Binding-site contacts:
Ligand atom O5 contacts residue TYR12 of chain 1.B at 4.3 Å.
Ligand atom O4 contacts residue TYR12 of chain 1.B at 3.8 Å.
Ligand atom N2 contacts residue ASN45 of chain 1.B at 2.9 Å (h-bond).
Ligand atom C3 contacts residue ASN45 of chain 1.B at 3.8 Å.
Ligand atom C6 contacts residue TYR12 of chain 1.B at 3.8 Å (hydrophobic).
Ligand atom O6 contacts residue TYR12 of chain 1.B at 3.8 Å.
Ligand atom C7 contacts residue ASN45 of chain 1.B at 3.4 Å.
Ligand atom C8 contacts residue ASN14 of chain 1.B at 3.4 Å.
Ligand atom O5 contacts residue ASN45 of chain 1.B at 2.4 Å (h-bond).
Ligand atom C1 contacts residue ASN45 of chain 1.B at 1.4 Å.
Ligand atom C8 contacts residue ASN45 of chain 1.B at 3.9 Å.
Ligand atom C4 contacts residue TYR12 of chain 1.B at 4.1 Å (hydrophobic).
Ligand atom C1 contacts residue TYR12 of chain 1.B at 4.3 Å (hydrophobic).
Ligand atom C5 contacts residue TYR12 of chain 1.B at 3.6 Å (hydrophobic).
Ligand atom C2 contacts residue ASN45 of chain 1.B at 2.5 Å.
Ligand atom O7 contacts residue ASN45 of chain 1.B at 3.5 Å (h-bond).
Ligand atom C5 contacts residue ASN45 of chain 1.B at 3.7 Å.
Ligand atom C4 contacts residue ASN45 of chain 1.B at 4.2 Å.
Ligand atom C3 contacts residue TYR12 of chain 1.B at 4.0 Å (hydrophobic).

This small molecule binds to this protein.
Small molecule (SMILES): CC(=O)N[C@@H]1[C@@H](O)[C@H](O)[C@@H](CO)O[C@H]1O

Sequence of chain 1.B:
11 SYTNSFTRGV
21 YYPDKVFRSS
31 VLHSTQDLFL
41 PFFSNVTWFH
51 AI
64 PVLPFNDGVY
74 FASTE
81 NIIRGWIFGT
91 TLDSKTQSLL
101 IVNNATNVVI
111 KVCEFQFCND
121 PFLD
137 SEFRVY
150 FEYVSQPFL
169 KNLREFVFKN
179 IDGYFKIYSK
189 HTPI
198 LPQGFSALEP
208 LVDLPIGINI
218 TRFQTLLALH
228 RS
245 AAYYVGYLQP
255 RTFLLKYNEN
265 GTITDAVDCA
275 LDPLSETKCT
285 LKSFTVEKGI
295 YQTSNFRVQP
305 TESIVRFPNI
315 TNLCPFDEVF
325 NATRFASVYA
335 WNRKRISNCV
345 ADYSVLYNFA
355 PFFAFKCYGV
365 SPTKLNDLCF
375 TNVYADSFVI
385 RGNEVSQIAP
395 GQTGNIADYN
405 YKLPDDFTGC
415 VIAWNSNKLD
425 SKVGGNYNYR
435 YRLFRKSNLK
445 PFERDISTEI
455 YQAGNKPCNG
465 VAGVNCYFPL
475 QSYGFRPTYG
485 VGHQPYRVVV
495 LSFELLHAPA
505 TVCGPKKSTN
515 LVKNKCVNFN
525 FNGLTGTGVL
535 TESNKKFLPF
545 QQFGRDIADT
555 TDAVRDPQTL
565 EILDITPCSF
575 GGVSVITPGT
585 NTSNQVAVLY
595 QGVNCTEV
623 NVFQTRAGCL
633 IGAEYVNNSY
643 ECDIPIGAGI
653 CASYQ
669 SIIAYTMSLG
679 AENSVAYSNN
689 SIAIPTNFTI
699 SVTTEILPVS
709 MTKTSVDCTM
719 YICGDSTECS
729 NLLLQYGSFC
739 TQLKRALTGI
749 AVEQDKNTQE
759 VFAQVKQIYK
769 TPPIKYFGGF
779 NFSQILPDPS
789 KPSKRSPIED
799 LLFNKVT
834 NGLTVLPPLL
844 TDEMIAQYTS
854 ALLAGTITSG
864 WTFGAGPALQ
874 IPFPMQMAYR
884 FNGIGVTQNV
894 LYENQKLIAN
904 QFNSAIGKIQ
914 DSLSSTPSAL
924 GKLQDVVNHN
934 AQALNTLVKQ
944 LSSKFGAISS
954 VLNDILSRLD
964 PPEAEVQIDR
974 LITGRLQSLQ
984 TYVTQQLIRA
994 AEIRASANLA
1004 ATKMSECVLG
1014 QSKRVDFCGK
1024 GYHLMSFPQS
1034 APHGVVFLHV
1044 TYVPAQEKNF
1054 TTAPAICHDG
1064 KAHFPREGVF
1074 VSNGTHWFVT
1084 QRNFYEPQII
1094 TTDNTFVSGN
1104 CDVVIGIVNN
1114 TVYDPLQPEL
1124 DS